Sequence of chain 1.B:
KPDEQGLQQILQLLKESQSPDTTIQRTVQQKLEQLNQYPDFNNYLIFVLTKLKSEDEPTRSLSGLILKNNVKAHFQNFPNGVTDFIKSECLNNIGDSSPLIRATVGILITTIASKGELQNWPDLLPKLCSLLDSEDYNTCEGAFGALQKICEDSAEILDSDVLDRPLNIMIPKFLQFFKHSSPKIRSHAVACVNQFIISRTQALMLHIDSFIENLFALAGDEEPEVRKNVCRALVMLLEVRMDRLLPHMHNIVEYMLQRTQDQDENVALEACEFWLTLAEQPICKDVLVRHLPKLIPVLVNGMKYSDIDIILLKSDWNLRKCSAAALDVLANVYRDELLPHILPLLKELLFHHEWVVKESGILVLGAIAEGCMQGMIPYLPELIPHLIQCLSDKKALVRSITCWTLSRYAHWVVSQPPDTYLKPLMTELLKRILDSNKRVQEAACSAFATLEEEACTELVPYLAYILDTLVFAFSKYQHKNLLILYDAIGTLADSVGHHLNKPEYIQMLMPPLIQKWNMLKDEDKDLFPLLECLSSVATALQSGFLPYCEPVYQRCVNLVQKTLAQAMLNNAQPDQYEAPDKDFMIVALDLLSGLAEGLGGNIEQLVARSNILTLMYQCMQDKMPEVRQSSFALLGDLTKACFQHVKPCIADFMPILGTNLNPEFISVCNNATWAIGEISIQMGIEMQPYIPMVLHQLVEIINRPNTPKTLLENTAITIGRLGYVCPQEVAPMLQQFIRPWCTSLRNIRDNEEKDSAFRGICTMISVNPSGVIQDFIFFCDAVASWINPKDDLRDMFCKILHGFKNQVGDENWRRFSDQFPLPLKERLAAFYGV

Binding-site contacts:
Ligand atom CD contacts residue SER482 of chain 1.B at 3.9 Å.
Ligand atom CE2 contacts residue TRP440 of chain 1.B at 3.7 Å (hydrophobic).
Ligand atom CE2 contacts residue ALA360 of chain 1.B at 4.1 Å (hydrophobic).
Ligand atom NH2 contacts residue THR527 of chain 1.B at 3.3 Å (h-bond).
Ligand atom CB contacts residue LYS357 of chain 1.B at 3.7 Å.
Ligand atom CA contacts residue TRP440 of chain 1.B at 3.8 Å (hydrophobic).
Ligand atom NH1 contacts residue THR486 of chain 1.B at 3.4 Å (h-bond).
Ligand atom N contacts residue SER482 of chain 1.B at 4.0 Å.
Ligand atom OH contacts residue ALA403 of chain 1.B at 3.8 Å.
Ligand atom NE contacts residue ASP523 of chain 1.B at 2.8 Å (salt-bridge).
Ligand atom CG contacts residue TRP440 of chain 1.B at 3.8 Å (hydrophobic).
Ligand atom CG contacts residue LEU399 of chain 1.B at 3.8 Å (hydrophobic).
Ligand atom CZ contacts residue ASP523 of chain 1.B at 3.5 Å.
Ligand atom CG contacts residue ASP523 of chain 1.B at 4.0 Å.
Ligand atom CE2 contacts residue ALA403 of chain 1.B at 4.1 Å (hydrophobic).
Ligand atom CZ contacts residue ALA485 of chain 1.B at 3.9 Å (hydrophobic).
Ligand atom CD2 contacts residue ALA360 of chain 1.B at 3.5 Å (hydrophobic).
Ligand atom CE1 contacts residue ASP364 of chain 1.B at 3.5 Å.
Ligand atom CZ contacts residue GLU489 of chain 1.B at 3.3 Å.
Ligand atom CB contacts residue GLU478 of chain 1.B at 3.3 Å.
Ligand atom NH1 contacts residue GLU489 of chain 1.B at 2.9 Å (salt-bridge).
Ligand atom CZ contacts residue ASP364 of chain 1.B at 3.6 Å.
Ligand atom OG contacts residue GLU478 of chain 1.B at 2.8 Å (salt-bridge).
Ligand atom NE contacts residue ALA485 of chain 1.B at 3.7 Å.
Ligand atom CD contacts residue TRP440 of chain 1.B at 3.4 Å (hydrophobic).
Ligand atom CG contacts residue ALA360 of chain 1.B at 4.0 Å (hydrophobic).
Ligand atom NE contacts residue THR486 of chain 1.B at 4.0 Å.
Ligand atom NH2 contacts residue GLU489 of chain 1.B at 2.9 Å (salt-bridge).
Ligand atom CD1 contacts residue ALA361 of chain 1.B at 3.9 Å (hydrophobic).
Ligand atom NH2 contacts residue ASP523 of chain 1.B at 3.2 Å (salt-bridge).
Ligand atom CZ contacts residue THR486 of chain 1.B at 4.0 Å.
Ligand atom O contacts residue LYS357 of chain 1.B at 3.2 Å.
Ligand atom OH contacts residue TRP440 of chain 1.B at 3.9 Å.
Ligand atom CD contacts residue ASP523 of chain 1.B at 3.9 Å.
Ligand atom OH contacts residue ASP364 of chain 1.B at 2.9 Å (salt-bridge).
Ligand atom CB contacts residue TRP440 of chain 1.B at 3.5 Å (hydrophobic).
Ligand atom CA contacts residue LYS357 of chain 1.B at 4.0 Å.
Ligand atom NH2 contacts residue ALA485 of chain 1.B at 3.8 Å.
Ligand atom CD contacts residue THR486 of chain 1.B at 3.3 Å.
Ligand atom OH contacts residue ARG444 of chain 1.B at 3.6 Å (salt-bridge).

A small-molecule ligand and the protein it binds are described below.
Small molecule (SMILES): NCCCC[C@H](NC(=O)[C@@H](N)CCCN=C(N)N)C(=O)N[C@@H](CCCN=C(N)N)C(=O)N[C@@H](CO)C(=O)N[C@@H](CCCN=C(N)N)C(=O)N1CCC[C@H]1C(=O)N[C@H](C=O)Cc1ccc(O)cc1